A small-molecule ligand and the protein it binds are described below.
Small molecule (SMILES): CC(=O)N[C@@H]1[C@@H](O)[C@H](O)[C@@H](CO)O[C@H]1O

Sequence of chain 1.B:
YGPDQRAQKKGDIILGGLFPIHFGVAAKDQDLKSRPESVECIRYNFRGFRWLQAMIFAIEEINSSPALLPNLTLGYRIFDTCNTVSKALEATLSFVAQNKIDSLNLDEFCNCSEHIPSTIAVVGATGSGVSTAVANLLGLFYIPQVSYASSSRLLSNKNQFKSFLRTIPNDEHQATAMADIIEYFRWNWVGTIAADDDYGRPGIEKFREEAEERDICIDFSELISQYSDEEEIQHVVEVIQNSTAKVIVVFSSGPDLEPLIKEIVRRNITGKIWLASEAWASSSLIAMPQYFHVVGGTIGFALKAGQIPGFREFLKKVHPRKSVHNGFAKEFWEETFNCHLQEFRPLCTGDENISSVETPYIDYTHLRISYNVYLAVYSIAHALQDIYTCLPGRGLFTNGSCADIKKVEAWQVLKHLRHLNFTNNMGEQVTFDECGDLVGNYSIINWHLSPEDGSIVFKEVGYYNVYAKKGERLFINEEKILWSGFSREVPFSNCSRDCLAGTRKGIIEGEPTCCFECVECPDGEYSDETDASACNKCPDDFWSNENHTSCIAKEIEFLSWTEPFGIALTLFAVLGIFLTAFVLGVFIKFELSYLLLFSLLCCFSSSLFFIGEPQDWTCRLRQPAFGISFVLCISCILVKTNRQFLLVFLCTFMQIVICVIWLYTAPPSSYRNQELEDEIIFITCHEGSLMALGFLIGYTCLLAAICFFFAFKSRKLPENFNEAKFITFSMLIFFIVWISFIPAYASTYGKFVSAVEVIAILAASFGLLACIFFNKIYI

Binding-site contacts:
Ligand atom C7 contacts residue ASN298 of chain 1.B at 3.2 Å.
Ligand atom C8 contacts residue ASN298 of chain 1.B at 4.3 Å.
Ligand atom N2 contacts residue ASN298 of chain 1.B at 2.9 Å (h-bond).
Ligand atom O5 contacts residue THR300 of chain 1.B at 4.4 Å.
Ligand atom C5 contacts residue ASN298 of chain 1.B at 3.7 Å.
Ligand atom O7 contacts residue ASN298 of chain 1.B at 3.1 Å (h-bond).
Ligand atom C2 contacts residue ASN298 of chain 1.B at 2.5 Å.
Ligand atom C4 contacts residue ASN298 of chain 1.B at 4.3 Å.
Ligand atom C3 contacts residue ASN298 of chain 1.B at 3.8 Å.
Ligand atom O5 contacts residue ASN298 of chain 1.B at 2.4 Å (h-bond).
Ligand atom C1 contacts residue ASN298 of chain 1.B at 1.4 Å.